Sequence of chain 1.C:
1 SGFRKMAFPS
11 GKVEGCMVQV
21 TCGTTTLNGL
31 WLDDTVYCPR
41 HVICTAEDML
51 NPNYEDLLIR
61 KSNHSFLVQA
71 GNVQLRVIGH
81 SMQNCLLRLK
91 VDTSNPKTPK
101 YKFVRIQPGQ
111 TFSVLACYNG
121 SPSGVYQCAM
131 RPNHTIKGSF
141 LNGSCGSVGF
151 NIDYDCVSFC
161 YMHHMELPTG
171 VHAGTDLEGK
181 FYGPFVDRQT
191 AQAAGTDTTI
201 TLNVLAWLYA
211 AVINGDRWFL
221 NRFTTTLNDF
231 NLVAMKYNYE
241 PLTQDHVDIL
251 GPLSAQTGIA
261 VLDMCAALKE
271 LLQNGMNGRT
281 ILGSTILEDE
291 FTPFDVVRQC

Sequence of chain 2.D:
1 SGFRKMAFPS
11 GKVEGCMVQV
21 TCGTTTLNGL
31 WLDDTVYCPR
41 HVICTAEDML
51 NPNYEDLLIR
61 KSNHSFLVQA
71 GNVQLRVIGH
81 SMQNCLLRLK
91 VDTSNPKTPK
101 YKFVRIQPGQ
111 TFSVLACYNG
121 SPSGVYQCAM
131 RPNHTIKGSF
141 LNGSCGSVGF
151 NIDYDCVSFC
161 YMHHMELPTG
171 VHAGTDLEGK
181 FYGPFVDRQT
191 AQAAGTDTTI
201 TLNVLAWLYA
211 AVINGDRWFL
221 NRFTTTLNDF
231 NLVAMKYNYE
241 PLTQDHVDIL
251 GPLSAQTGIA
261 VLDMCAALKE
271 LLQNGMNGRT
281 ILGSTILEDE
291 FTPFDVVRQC

Binding-site contacts:
Ligand atom CA contacts residue HIS164 of chain 1.C at 3.2 Å.
Ligand atom C1 contacts residue MET49 of chain 1.C at 3.1 Å (hydrophobic).
Ligand atom C contacts residue ASN142 of chain 1.C at 2.8 Å.
Ligand atom CA contacts residue THR190 of chain 1.C at 3.4 Å.
Ligand atom N6 contacts residue PHE140 of chain 1.C at 3.2 Å (h-bond).
Ligand atom O contacts residue GLN189 of chain 1.C at 2.8 Å (h-bond).
Ligand atom C contacts residue LEU27 of chain 1.C at 3.4 Å (hydrophobic).
Ligand atom O contacts residue LEU27 of chain 1.C at 2.9 Å.
Ligand atom CD2 contacts residue ARG188 of chain 1.C at 3.5 Å.
Ligand atom O contacts residue ASN142 of chain 1.C at 3.1 Å (h-bond).
Ligand atom N contacts residue THR190 of chain 1.C at 2.8 Å (h-bond).
Ligand atom N contacts residue GLN189 of chain 1.C at 3.0 Å (h-bond).
Ligand atom N contacts residue THR190 of chain 1.C at 3.6 Å (h-bond).
Ligand atom O contacts residue GLY143 of chain 1.C at 3.2 Å (h-bond).
Ligand atom O contacts residue GLU166 of chain 1.C at 2.7 Å (salt-bridge).
Ligand atom C2 contacts residue MET49 of chain 1.C at 3.5 Å (hydrophobic).
Ligand atom C21 contacts residue ASN142 of chain 1.C at 3.0 Å.
Ligand atom C contacts residue THR190 of chain 1.C at 3.5 Å.
Ligand atom CB contacts residue MET165 of chain 1.C at 3.1 Å (hydrophobic).
Ligand atom C21 contacts residue CYS145 of chain 1.C at 2.9 Å (hydrophobic).
Ligand atom C contacts residue GLN189 of chain 1.C at 3.5 Å.
Ligand atom O1 contacts residue ALA191 of chain 1.C at 3.3 Å.
Ligand atom C21 contacts residue GLY143 of chain 1.C at 3.5 Å.
Ligand atom C5 contacts residue ALA191 of chain 1.C at 3.5 Å (hydrophobic).
Ligand atom O contacts residue PRO168 of chain 1.C at 3.5 Å.
Ligand atom O8 contacts residue HIS163 of chain 1.C at 2.6 Å (h-bond).
Ligand atom C contacts residue GLY143 of chain 1.C at 3.4 Å.
Ligand atom O contacts residue MET165 of chain 1.C at 3.0 Å.
Ligand atom CA contacts residue CYS145 of chain 1.C at 3.0 Å (hydrophobic).
Ligand atom CD1 contacts residue HIS164 of chain 1.C at 3.5 Å.
Ligand atom O8 contacts residue PHE140 of chain 1.C at 3.4 Å.
Ligand atom C20 contacts residue CYS145 of chain 1.C at 2.7 Å (hydrophobic).
Ligand atom O contacts residue CYS145 of chain 1.C at 3.2 Å.
Ligand atom C29 contacts residue PHE140 of chain 1.C at 3.5 Å (hydrophobic).
Ligand atom N contacts residue GLU166 of chain 1.C at 3.4 Å (salt-bridge).
Ligand atom CB contacts residue GLN189 of chain 1.C at 3.4 Å.
Ligand atom O contacts residue ASN142 of chain 1.C at 3.5 Å (h-bond).
Ligand atom O contacts residue GLN189 of chain 1.C at 3.2 Å.
Ligand atom N6 contacts residue GLU166 of chain 1.C at 3.0 Å (salt-bridge).
Ligand atom C25 contacts residue CYS145 of chain 1.C at 3.0 Å (hydrophobic).

The small molecule below binds the protein below.
Small molecule (SMILES): Cc1cc(C(=O)N[C@@H](C)C(=O)N[C@H](C(=O)N[C@@H](CC(C)C)C(=O)N[C@@H](/C=C/C(=O)OCc2ccccc2)C[C@@H]2CCNC2=O)C(C)C)no1